Sequence of chain 1.A:
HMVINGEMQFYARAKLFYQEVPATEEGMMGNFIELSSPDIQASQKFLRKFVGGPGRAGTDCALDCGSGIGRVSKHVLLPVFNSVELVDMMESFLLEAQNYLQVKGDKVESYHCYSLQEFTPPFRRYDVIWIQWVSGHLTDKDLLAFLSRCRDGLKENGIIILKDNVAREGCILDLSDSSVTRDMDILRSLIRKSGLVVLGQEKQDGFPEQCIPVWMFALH

Binding-site contacts:
Ligand atom O contacts residue PHE51 of chain 1.B at 3.9 Å.
Ligand atom CD contacts residue MET48 of chain 1.B at 3.4 Å (hydrophobic).
Ligand atom N contacts residue GLN229 of chain 1.B at 2.9 Å (h-bond).
Ligand atom CD contacts residue ASN24 of chain 1.A at 3.0 Å.
Ligand atom CG contacts residue TRP152 of chain 1.B at 3.7 Å (hydrophobic).
Ligand atom O contacts residue ILE231 of chain 1.B at 2.9 Å (h-bond).
Ligand atom CB contacts residue GLN229 of chain 1.B at 3.8 Å.
Ligand atom N contacts residue CYS230 of chain 1.B at 3.9 Å.
Ligand atom NE2 contacts residue ASN24 of chain 1.A at 3.6 Å.
Ligand atom CD contacts residue GLU228 of chain 1.B at 3.3 Å.
Ligand atom NZ contacts residue ASP196 of chain 1.B at 3.3 Å (salt-bridge).
Ligand atom O contacts residue CYS230 of chain 1.B at 3.2 Å.
Ligand atom O contacts residue GOL1 of chain 1.I at 3.5 Å (h-bond).
Ligand atom O contacts residue TRP152 of chain 1.B at 3.7 Å.
Ligand atom CB contacts residue ILE231 of chain 1.B at 3.9 Å (hydrophobic).
Ligand atom O contacts residue LYS212 of chain 1.A at 3.3 Å (salt-bridge).
Ligand atom CG2 contacts residue GLU188 of chain 1.B at 3.6 Å.
Ligand atom C contacts residue GLN229 of chain 1.B at 3.6 Å.
Ligand atom N contacts residue ILE231 of chain 1.B at 3.8 Å.
Ligand atom O contacts residue ILE231 of chain 1.B at 3.5 Å.
Ligand atom CE contacts residue SER198 of chain 1.B at 3.3 Å.
Ligand atom CG contacts residue ASN24 of chain 1.A at 3.2 Å.
Ligand atom OE1 contacts residue ASN24 of chain 1.A at 3.0 Å (h-bond).
Ligand atom CD contacts residue TRP152 of chain 1.B at 3.8 Å (hydrophobic).
Ligand atom N contacts residue GOL1 of chain 1.I at 3.0 Å (h-bond).
Ligand atom CA contacts residue GOL1 of chain 1.I at 4.0 Å.
Ligand atom CA contacts residue TRP152 of chain 1.B at 3.5 Å (hydrophobic).
Ligand atom CA contacts residue ILE231 of chain 1.B at 3.6 Å (hydrophobic).
Ligand atom NZ contacts residue SER198 of chain 1.B at 3.8 Å.
Ligand atom NE contacts residue GLU228 of chain 1.B at 3.6 Å (salt-bridge).
Ligand atom CA contacts residue GLN229 of chain 1.B at 3.4 Å.
Ligand atom CG contacts residue GLN229 of chain 1.B at 3.5 Å.
Ligand atom CE contacts residue ASP196 of chain 1.B at 3.2 Å.
Ligand atom CG contacts residue MET48 of chain 1.B at 3.9 Å (hydrophobic).
Ligand atom N contacts residue TRP152 of chain 1.B at 3.9 Å.
Ligand atom CE contacts residue GOL1 of chain 1.I at 3.4 Å.
Ligand atom C contacts residue TRP152 of chain 1.B at 3.7 Å (hydrophobic).
Ligand atom O contacts residue ASN184 of chain 1.B at 2.9 Å (h-bond).
Ligand atom NZ contacts residue ASP193 of chain 1.B at 2.7 Å (salt-bridge).
Ligand atom CD contacts residue GOL1 of chain 1.I at 3.9 Å.

Sequence of chain 1.B:
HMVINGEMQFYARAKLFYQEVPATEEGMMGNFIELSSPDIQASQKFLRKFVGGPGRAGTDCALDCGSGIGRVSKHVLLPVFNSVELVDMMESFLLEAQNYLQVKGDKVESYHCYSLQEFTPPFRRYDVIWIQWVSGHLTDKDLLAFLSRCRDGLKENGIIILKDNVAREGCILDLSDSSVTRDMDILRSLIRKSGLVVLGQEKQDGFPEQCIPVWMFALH

This protein binds this small molecule.
Small molecule (SMILES): CC(C)C[C@H](NC(=O)[C@H](CCC(N)=O)NC(=O)[C@H](CCCN=C(N)N)NC(=O)[C@H](CCCN=C(N)N)NC(=O)[C@H](CCCCN)NC(=O)[C@@H]1CCCN1C(=O)CN)C(=O)N[C@H](C(=O)N[C@H](C=O)Cc1ccccc1)[C@@H](C)O